Sequence of chain 1.A:
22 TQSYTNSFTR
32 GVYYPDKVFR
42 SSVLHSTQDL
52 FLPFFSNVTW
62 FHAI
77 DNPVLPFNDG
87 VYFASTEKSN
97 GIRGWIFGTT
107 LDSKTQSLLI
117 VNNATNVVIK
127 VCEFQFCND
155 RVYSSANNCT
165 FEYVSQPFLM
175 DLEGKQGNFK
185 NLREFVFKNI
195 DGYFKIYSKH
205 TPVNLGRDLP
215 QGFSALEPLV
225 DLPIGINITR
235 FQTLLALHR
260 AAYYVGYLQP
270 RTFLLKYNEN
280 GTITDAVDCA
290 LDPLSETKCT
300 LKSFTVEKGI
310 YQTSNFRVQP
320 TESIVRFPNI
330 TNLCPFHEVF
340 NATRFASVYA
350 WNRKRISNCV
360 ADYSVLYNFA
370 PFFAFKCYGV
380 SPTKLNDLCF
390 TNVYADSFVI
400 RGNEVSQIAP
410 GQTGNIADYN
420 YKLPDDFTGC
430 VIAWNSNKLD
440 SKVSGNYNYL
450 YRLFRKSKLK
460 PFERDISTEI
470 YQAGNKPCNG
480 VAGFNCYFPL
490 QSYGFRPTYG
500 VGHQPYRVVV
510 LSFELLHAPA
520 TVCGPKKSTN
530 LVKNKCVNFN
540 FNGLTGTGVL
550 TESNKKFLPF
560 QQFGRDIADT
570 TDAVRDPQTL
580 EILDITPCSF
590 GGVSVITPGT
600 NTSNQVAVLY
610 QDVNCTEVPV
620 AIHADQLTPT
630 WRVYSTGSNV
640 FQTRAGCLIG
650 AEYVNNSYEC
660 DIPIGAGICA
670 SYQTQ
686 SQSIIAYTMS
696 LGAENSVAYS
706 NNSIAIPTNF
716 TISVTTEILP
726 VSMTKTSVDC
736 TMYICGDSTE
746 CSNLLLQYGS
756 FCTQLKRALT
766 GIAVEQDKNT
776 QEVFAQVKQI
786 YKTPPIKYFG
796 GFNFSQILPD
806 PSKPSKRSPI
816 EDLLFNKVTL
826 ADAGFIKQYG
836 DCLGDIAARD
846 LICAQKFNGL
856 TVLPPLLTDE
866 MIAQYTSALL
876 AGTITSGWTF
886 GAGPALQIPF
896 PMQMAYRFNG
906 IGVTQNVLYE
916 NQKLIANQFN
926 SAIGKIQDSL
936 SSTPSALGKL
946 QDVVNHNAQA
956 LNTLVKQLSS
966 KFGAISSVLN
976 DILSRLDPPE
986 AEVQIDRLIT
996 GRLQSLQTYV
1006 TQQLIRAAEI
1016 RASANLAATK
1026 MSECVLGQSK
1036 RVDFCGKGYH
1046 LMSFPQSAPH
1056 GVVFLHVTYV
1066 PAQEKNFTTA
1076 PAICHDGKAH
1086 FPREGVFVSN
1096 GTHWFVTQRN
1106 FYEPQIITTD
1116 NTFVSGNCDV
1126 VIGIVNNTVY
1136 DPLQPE

Binding-site contacts:
Ligand atom O7 contacts residue LYS457 of chain 1.B at 4.0 Å.
Ligand atom C7 contacts residue GLU462 of chain 1.B at 3.7 Å.
Ligand atom O5 contacts residue THR233 of chain 1.A at 4.0 Å.
Ligand atom C8 contacts residue ARG454 of chain 1.B at 4.3 Å.
Ligand atom C2 contacts residue ASN231 of chain 1.A at 2.5 Å.
Ligand atom C7 contacts residue LYS457 of chain 1.B at 4.4 Å.
Ligand atom N2 contacts residue ARG454 of chain 1.B at 4.3 Å.
Ligand atom C7 contacts residue ARG454 of chain 1.B at 3.4 Å.
Ligand atom O7 contacts residue ASN231 of chain 1.A at 4.1 Å.
Ligand atom C3 contacts residue ASN231 of chain 1.A at 3.8 Å.
Ligand atom C8 contacts residue GLU462 of chain 1.B at 2.8 Å.
Ligand atom C4 contacts residue ASN231 of chain 1.A at 4.2 Å.
Ligand atom C2 contacts residue ARG454 of chain 1.B at 4.4 Å.
Ligand atom C5 contacts residue THR233 of chain 1.A at 4.1 Å.
Ligand atom C8 contacts residue LYS459 of chain 1.B at 2.7 Å.
Ligand atom O7 contacts residue ARG454 of chain 1.B at 2.2 Å (salt-bridge).
Ligand atom C7 contacts residue LYS459 of chain 1.B at 4.2 Å.
Ligand atom O3 contacts residue SER456 of chain 1.B at 3.3 Å (h-bond).
Ligand atom C3 contacts residue SER456 of chain 1.B at 4.4 Å.
Ligand atom C8 contacts residue LEU458 of chain 1.B at 4.5 Å (hydrophobic).
Ligand atom C1 contacts residue THR233 of chain 1.A at 4.2 Å.
Ligand atom O7 contacts residue SER456 of chain 1.B at 4.0 Å.
Ligand atom C8 contacts residue LYS457 of chain 1.B at 4.2 Å.
Ligand atom C7 contacts residue ASN231 of chain 1.A at 3.7 Å.
Ligand atom O5 contacts residue ASN231 of chain 1.A at 2.4 Å (h-bond).
Ligand atom N2 contacts residue ASN231 of chain 1.A at 2.9 Å (h-bond).
Ligand atom O7 contacts residue GLU462 of chain 1.B at 3.7 Å.
Ligand atom C5 contacts residue ASN231 of chain 1.A at 3.7 Å.
Ligand atom C1 contacts residue ASN231 of chain 1.A at 1.4 Å.

Sequence of chain 1.B:
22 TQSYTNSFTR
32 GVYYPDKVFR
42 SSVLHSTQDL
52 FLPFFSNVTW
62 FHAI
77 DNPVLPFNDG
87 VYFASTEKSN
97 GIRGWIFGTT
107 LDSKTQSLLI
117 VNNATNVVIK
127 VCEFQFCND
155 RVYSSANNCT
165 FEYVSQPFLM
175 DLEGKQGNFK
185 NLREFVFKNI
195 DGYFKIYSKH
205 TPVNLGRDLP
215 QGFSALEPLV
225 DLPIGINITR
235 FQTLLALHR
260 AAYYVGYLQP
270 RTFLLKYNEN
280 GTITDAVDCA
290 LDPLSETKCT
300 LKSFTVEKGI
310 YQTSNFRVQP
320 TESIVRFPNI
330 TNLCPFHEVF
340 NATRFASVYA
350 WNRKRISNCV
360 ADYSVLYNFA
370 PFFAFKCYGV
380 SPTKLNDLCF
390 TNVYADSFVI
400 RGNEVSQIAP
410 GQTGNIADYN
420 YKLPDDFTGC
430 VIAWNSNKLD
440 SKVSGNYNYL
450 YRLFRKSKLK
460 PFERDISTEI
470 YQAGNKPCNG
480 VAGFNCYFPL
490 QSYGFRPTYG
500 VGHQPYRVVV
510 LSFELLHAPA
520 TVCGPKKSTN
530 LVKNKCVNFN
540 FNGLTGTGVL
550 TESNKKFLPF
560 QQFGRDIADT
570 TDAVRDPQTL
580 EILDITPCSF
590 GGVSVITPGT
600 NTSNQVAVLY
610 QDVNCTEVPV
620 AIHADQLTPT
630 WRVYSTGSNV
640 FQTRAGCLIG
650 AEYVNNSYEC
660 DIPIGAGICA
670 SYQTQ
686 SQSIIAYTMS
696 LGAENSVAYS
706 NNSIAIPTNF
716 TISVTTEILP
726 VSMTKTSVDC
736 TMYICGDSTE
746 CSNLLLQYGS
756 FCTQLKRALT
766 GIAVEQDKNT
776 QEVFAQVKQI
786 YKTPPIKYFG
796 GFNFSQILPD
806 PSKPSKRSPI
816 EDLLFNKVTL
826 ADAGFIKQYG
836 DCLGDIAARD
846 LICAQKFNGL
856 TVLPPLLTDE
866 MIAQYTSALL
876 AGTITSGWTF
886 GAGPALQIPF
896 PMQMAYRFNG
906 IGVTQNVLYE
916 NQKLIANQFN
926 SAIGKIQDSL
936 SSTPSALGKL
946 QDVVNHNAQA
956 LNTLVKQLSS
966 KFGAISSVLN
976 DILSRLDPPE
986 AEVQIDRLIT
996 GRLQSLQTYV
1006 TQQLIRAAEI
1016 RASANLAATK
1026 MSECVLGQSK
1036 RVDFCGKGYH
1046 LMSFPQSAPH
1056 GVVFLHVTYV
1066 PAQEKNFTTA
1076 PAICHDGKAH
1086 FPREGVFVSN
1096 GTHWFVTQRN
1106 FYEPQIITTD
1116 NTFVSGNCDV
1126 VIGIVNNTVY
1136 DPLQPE

A protein and the small-molecule ligand that binds it are described below.
Small molecule (SMILES): CC(=O)N[C@@H]1[C@@H](O)[C@H](O)[C@@H](CO)O[C@H]1O